Sequence of chain 1.A:
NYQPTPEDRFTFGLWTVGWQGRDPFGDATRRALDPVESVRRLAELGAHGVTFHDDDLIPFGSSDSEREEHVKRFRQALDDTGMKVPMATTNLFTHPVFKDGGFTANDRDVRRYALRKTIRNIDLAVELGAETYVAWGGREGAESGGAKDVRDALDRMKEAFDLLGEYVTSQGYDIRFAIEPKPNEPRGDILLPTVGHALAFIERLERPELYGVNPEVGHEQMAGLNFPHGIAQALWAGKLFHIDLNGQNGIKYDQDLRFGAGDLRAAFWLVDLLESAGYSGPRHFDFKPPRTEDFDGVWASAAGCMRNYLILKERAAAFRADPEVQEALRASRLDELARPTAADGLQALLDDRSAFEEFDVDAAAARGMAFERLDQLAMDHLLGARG

Binding-site contacts:
Ligand atom C1 contacts residue PHE25 of chain 3.A at 3.5 Å (hydrophobic).
Ligand atom O4 contacts residue XYS1 of chain 1.C at 0.6 Å (h-bond).
Ligand atom O3 contacts residue TRP15 of chain 1.A at 3.3 Å (h-bond).
Ligand atom O4 contacts residue ASP244 of chain 1.A at 3.2 Å (salt-bridge).
Ligand atom C4 contacts residue GLU180 of chain 1.A at 3.3 Å.
Ligand atom O2 contacts residue ASP286 of chain 1.A at 3.0 Å (salt-bridge).
Ligand atom O3 contacts residue MN1 of chain 1.E at 3.8 Å.
Ligand atom C1 contacts residue XYS1 of chain 1.C at 2.8 Å.
Ligand atom O1 contacts residue PHE25 of chain 3.A at 3.7 Å.
Ligand atom O5 contacts residue HIS53 of chain 1.A at 2.9 Å (h-bond).
Ligand atom O4 contacts residue GLU180 of chain 1.A at 2.6 Å (salt-bridge).
Ligand atom C3 contacts residue ASP286 of chain 1.A at 3.6 Å.
Ligand atom O1 contacts residue LYS182 of chain 1.A at 3.1 Å (salt-bridge).
Ligand atom O2 contacts residue GLU216 of chain 1.A at 3.1 Å (salt-bridge).
Ligand atom C1 contacts residue TRP136 of chain 1.A at 3.5 Å (hydrophobic).
Ligand atom C2 contacts residue MN1 of chain 1.E at 3.4 Å.
Ligand atom C3 contacts residue MN1 of chain 1.E at 3.7 Å.
Ligand atom C4 contacts residue TRP136 of chain 1.A at 3.9 Å (hydrophobic).
Ligand atom C2 contacts residue XYS1 of chain 1.C at 1.8 Å.
Ligand atom O1 contacts residue HIS219 of chain 1.A at 3.5 Å (h-bond).
Ligand atom O3 contacts residue ASP286 of chain 1.A at 2.9 Å (salt-bridge).
Ligand atom O5 contacts residue TRP136 of chain 1.A at 3.6 Å.
Ligand atom O2 contacts residue XYS1 of chain 1.C at 2.5 Å (h-bond).
Ligand atom C5 contacts residue HIS53 of chain 1.A at 3.4 Å.
Ligand atom O3 contacts residue XYS1 of chain 1.C at 0.8 Å.
Ligand atom O1 contacts residue MN1 of chain 1.D at 3.7 Å.
Ligand atom O1 contacts residue TRP136 of chain 1.A at 3.6 Å.
Ligand atom O2 contacts residue MN1 of chain 1.E at 2.3 Å.
Ligand atom O2 contacts residue GLU180 of chain 1.A at 2.9 Å (salt-bridge).
Ligand atom O1 contacts residue ASP254 of chain 1.A at 3.2 Å (salt-bridge).
Ligand atom C4 contacts residue MN1 of chain 1.E at 3.4 Å.
Ligand atom O4 contacts residue ASP286 of chain 1.A at 3.2 Å (salt-bridge).
Ligand atom C2 contacts residue ASP286 of chain 1.A at 3.6 Å.
Ligand atom O1 contacts residue XYS1 of chain 1.C at 3.8 Å.
Ligand atom O5 contacts residue XYS1 of chain 1.C at 1.0 Å.
Ligand atom C3 contacts residue XYS1 of chain 1.C at 0.6 Å.
Ligand atom C5 contacts residue XYS1 of chain 1.C at 0.5 Å.
Ligand atom O4 contacts residue MN1 of chain 1.E at 2.3 Å.
Ligand atom C4 contacts residue XYS1 of chain 1.C at 1.2 Å.
Ligand atom O2 contacts residue HIS219 of chain 1.A at 3.2 Å.

Sequence of chain 3.A:
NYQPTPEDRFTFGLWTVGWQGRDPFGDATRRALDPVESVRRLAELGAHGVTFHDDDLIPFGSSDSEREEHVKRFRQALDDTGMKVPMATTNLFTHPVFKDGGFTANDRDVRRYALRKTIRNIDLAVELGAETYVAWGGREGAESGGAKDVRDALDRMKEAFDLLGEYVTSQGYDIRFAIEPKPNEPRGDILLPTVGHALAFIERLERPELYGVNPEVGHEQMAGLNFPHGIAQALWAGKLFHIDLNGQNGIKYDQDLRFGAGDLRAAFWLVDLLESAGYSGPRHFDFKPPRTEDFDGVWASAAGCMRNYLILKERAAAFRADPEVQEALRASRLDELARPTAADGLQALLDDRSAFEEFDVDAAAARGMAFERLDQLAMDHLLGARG

A protein and the small-molecule ligand that binds it are described below.
Small molecule (SMILES): O=C[C@H](O)[C@@H](O)[C@H](O)CO